Binding-site contacts:
Ligand atom C16 contacts residue PRO40 of chain 1.A at 3.5 Å (hydrophobic).
Ligand atom F6 contacts residue ARG536 of chain 1.A at 3.2 Å.
Ligand atom C4 contacts residue GLU43 of chain 1.A at 3.7 Å.
Ligand atom O2 contacts residue LYS525 of chain 1.A at 3.6 Å.
Ligand atom F2 contacts residue ARG536 of chain 1.A at 3.3 Å.
Ligand atom F1 contacts residue SER45 of chain 1.A at 3.8 Å.
Ligand atom F1 contacts residue GLU43 of chain 1.A at 3.0 Å.
Ligand atom F2 contacts residue HIS515 of chain 1.A at 3.6 Å.
Ligand atom N4 contacts residue ARG226 of chain 1.A at 3.4 Å (salt-bridge).
Ligand atom N4 contacts residue PRO40 of chain 1.A at 3.6 Å.
Ligand atom N4 contacts residue GLY192 of chain 1.A at 2.9 Å (h-bond).
Ligand atom C1 contacts residue ALA532 of chain 1.A at 3.5 Å (hydrophobic).
Ligand atom N3 contacts residue PRO40 of chain 1.A at 3.4 Å.
Ligand atom C4 contacts residue ALA532 of chain 1.A at 3.7 Å (hydrophobic).
Ligand atom N4 contacts residue MET224 of chain 1.A at 2.9 Å (h-bond).
Ligand atom C11 contacts residue GLU43 of chain 1.A at 3.8 Å.
Ligand atom F4 contacts residue ALA532 of chain 1.A at 2.9 Å.
Ligand atom N3 contacts residue ARG226 of chain 1.A at 3.4 Å.
Ligand atom C15 contacts residue ARG226 of chain 1.A at 3.7 Å.
Ligand atom O1 contacts residue ARG536 of chain 1.A at 3.2 Å (salt-bridge).
Ligand atom F3 contacts residue ARG536 of chain 1.A at 3.5 Å.
Ligand atom C16 contacts residue ARG226 of chain 1.A at 3.7 Å.
Ligand atom C1 contacts residue TYR35 of chain 1.A at 3.8 Å (hydrophobic).
Ligand atom O2 contacts residue TRP528 of chain 1.A at 3.3 Å.
Ligand atom N4 contacts residue ASN220 of chain 1.A at 3.7 Å.
Ligand atom F5 contacts residue HIS515 of chain 1.A at 3.2 Å.
Ligand atom F6 contacts residue HIS515 of chain 1.A at 3.6 Å.
Ligand atom C6 contacts residue ALA532 of chain 1.A at 3.5 Å (hydrophobic).
Ligand atom C5 contacts residue ALA532 of chain 1.A at 3.6 Å (hydrophobic).
Ligand atom C3 contacts residue GLU43 of chain 1.A at 3.8 Å.
Ligand atom O2 contacts residue ARG226 of chain 1.A at 3.8 Å.
Ligand atom F4 contacts residue MET533 of chain 1.A at 3.2 Å.
Ligand atom F3 contacts residue VAL39 of chain 1.A at 3.6 Å.
Ligand atom N2 contacts residue TRP528 of chain 1.A at 3.5 Å.
Ligand atom C2 contacts residue ALA532 of chain 1.A at 3.7 Å (hydrophobic).
Ligand atom O3 contacts residue TRP528 of chain 1.A at 3.6 Å.
Ligand atom C10 contacts residue GLU43 of chain 1.A at 3.5 Å.
Ligand atom F1 contacts residue HIS515 of chain 1.A at 3.2 Å.
Ligand atom S1 contacts residue TRP528 of chain 1.A at 3.8 Å.
Ligand atom F5 contacts residue MET533 of chain 1.A at 3.6 Å.

The protein below binds the small molecule below.
Small molecule (SMILES): Nc1ccc(S(=O)(=O)N2CCN(c3ccc(C(O)(C(F)(F)F)C(F)(F)F)cc3)CC2)cn1

Sequence of chain 1.A:
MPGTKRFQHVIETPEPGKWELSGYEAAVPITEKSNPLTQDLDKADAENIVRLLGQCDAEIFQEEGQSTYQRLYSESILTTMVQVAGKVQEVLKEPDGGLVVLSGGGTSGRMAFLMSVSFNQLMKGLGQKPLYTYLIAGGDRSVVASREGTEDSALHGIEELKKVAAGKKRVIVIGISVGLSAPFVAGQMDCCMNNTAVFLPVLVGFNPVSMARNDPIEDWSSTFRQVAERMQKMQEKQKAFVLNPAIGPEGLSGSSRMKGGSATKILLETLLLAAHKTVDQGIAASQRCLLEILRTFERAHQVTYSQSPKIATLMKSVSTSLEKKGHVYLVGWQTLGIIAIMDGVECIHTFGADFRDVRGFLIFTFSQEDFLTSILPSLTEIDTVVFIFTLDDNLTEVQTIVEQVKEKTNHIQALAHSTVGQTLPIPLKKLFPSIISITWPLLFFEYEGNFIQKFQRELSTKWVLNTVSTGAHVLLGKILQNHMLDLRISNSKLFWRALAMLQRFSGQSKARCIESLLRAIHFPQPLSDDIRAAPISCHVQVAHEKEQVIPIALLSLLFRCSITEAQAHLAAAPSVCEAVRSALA